Binding-site contacts:
Ligand atom C2 contacts residue C8 of chain 1.B at 3.1 Å.
Ligand atom O3' contacts residue THR419 of chain 1.A at 3.4 Å.
Ligand atom C6 contacts residue C8 of chain 1.B at 3.4 Å.
Ligand atom N3 contacts residue G3 of chain 1.B at 2.9 Å (h-bond).
Ligand atom N2 contacts residue C6 of chain 1.B at 3.0 Å (h-bond).
Ligand atom O3' contacts residue ASP338 of chain 1.A at 2.5 Å (salt-bridge).
Ligand atom O2' contacts residue TYR336 of chain 1.A at 2.7 Å (h-bond).
Ligand atom N1 contacts residue C6 of chain 1.B at 3.0 Å (h-bond).
Ligand atom N1 contacts residue C7 of chain 1.B at 3.1 Å (h-bond).
Ligand atom O2 contacts residue G5 of chain 1.B at 3.0 Å (h-bond).
Ligand atom O2' contacts residue SER426 of chain 1.A at 3.3 Å (h-bond).
Ligand atom N4 contacts residue G4 of chain 1.B at 3.2 Å (h-bond).
Ligand atom N2 contacts residue GLU422 of chain 1.A at 2.8 Å (salt-bridge).
Ligand atom O3' contacts residue TYR336 of chain 1.A at 2.9 Å (h-bond).
Ligand atom O6 contacts residue C8 of chain 1.B at 3.3 Å (h-bond).
Ligand atom N2 contacts residue SER426 of chain 1.A at 3.2 Å (h-bond).
Ligand atom OP1 contacts residue LYS423 of chain 1.A at 2.8 Å (salt-bridge).
Ligand atom O6 contacts residue G5 of chain 1.B at 3.2 Å (h-bond).
Ligand atom OP1 contacts residue ARG416 of chain 1.A at 3.3 Å.
Ligand atom C2 contacts residue G5 of chain 1.B at 3.2 Å.
Ligand atom O6 contacts residue C7 of chain 1.B at 3.0 Å (h-bond).
Ligand atom O2 contacts residue G3 of chain 1.B at 3.2 Å (h-bond).
Ligand atom O3' contacts residue LYS423 of chain 1.A at 3.4 Å.
Ligand atom N1 contacts residue C8 of chain 1.B at 3.2 Å (h-bond).
Ligand atom O2 contacts residue G4 of chain 1.B at 2.6 Å (h-bond).
Ligand atom N4 contacts residue G5 of chain 1.B at 2.8 Å (h-bond).
Ligand atom O4' contacts residue GLU422 of chain 1.A at 3.2 Å (salt-bridge).
Ligand atom OP1 contacts residue ASP114 of chain 1.A at 3.0 Å (salt-bridge).
Ligand atom OP2 contacts residue LYS387 of chain 1.A at 3.3 Å.
Ligand atom O6 contacts residue C6 of chain 1.B at 3.0 Å (h-bond).
Ligand atom N3 contacts residue G5 of chain 1.B at 2.9 Å (h-bond).
Ligand atom N3 contacts residue G4 of chain 1.B at 3.1 Å (h-bond).
Ligand atom N2 contacts residue C8 of chain 1.B at 2.8 Å (h-bond).
Ligand atom C2 contacts residue C7 of chain 1.B at 3.1 Å.
Ligand atom N3 contacts residue SER426 of chain 1.A at 3.4 Å (h-bond).
Ligand atom O5' contacts residue PHE134 of chain 1.A at 3.5 Å.
Ligand atom N2 contacts residue C7 of chain 1.B at 2.9 Å (h-bond).
Ligand atom N4 contacts residue G3 of chain 1.B at 3.1 Å (h-bond).
Ligand atom OP1 contacts residue LYS387 of chain 1.A at 3.4 Å.
Ligand atom O3' contacts residue ASP339 of chain 1.A at 3.3 Å (salt-bridge).

Sequence of chain 1.A:
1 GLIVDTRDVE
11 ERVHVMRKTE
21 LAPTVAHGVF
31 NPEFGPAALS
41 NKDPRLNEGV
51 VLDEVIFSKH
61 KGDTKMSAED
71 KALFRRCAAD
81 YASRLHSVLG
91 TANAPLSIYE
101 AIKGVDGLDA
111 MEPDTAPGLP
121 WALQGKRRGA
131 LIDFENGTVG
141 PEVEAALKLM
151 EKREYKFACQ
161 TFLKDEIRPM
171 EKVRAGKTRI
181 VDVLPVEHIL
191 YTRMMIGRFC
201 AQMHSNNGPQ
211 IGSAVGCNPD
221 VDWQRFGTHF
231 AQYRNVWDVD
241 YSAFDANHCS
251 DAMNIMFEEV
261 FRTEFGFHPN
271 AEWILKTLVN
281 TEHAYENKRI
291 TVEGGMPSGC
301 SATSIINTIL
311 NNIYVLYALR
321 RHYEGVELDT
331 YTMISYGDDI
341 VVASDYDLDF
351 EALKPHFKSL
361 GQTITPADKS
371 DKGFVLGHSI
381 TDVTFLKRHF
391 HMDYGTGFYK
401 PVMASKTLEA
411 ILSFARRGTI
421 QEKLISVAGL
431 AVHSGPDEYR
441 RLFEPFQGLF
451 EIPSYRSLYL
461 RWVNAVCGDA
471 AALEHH

The small molecule below binds the protein below.
Small molecule (SMILES): Nc1ccn([C@@H]2O[C@H](CO[P](=O)(O)O[C@H]3[C@@H](O)[C@H](n4ccc(N)nc4=O)O[C@@H]3CO[P](=O)(O)O[C@H]3[C@@H](O)[C@H](n4ccc(N)nc4=O)O[C@@H]3CO[P](=O)(O)O[C@H]3[C@@H](O)[C@H](n4cnc5c(=O)nc(N)[nH]c54)O[C@@H]3CO[P](=O)(O)O[C@H]3[C@@H](O)[C@H](n4cnc5c(=O)nc(N)[nH]c54)O[C@@H]3CO[P](=O)(O)O[C@H]3[C@@H](O)[C@H](n4cnc5c(=O)nc(N)[nH]c54)O[C@@H]3CO[P](=O)(O)O[C@H]3[C@@H](O)[C@H](n4ccc(=O)[nH]c4=O)O[C@@H]3CO)[C@@H](O)[C@H]2O)c(=O)n1